The protein below binds the small molecule below.
Small molecule (SMILES): O=C1NC(=O)c2c1c(-c1ccccc1)cc1[nH]c3ccc(O)cc3c21

Sequence of chain 1.E:
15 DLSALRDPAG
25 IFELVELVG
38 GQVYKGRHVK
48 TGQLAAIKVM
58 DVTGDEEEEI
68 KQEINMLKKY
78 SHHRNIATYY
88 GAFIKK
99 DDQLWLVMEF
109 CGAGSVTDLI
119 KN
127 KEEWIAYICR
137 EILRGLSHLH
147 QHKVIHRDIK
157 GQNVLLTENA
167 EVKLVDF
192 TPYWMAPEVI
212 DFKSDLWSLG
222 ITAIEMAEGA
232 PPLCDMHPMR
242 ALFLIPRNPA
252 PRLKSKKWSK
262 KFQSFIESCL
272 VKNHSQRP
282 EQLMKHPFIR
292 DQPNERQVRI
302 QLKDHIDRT

Binding-site contacts:
Ligand atom N1 contacts residue ALA53 of chain 1.E at 3.4 Å.
Ligand atom C3 contacts residue LEU161 of chain 1.E at 4.1 Å (hydrophobic).
Ligand atom N1 contacts residue GLU107 of chain 1.E at 2.7 Å (salt-bridge).
Ligand atom C14 contacts residue LEU161 of chain 1.E at 4.1 Å (hydrophobic).
Ligand atom O1 contacts residue PHE108 of chain 1.E at 3.8 Å.
Ligand atom C9 contacts residue ASP172 of chain 1.E at 3.8 Å.
Ligand atom O2 contacts residue ALA84 of chain 1.E at 3.8 Å.
Ligand atom C11 contacts residue LYS55 of chain 1.E at 3.9 Å.
Ligand atom C5 contacts residue GLU107 of chain 1.E at 3.5 Å.
Ligand atom C19 contacts residue CYS109 of chain 1.E at 3.3 Å (hydrophobic).
Ligand atom C14 contacts residue VAL40 of chain 1.E at 4.1 Å (hydrophobic).
Ligand atom C20 contacts residue VAL32 of chain 1.E at 3.9 Å (hydrophobic).
Ligand atom C5 contacts residue ALA53 of chain 1.E at 3.4 Å (hydrophobic).
Ligand atom C1 contacts residue VAL40 of chain 1.E at 4.1 Å (hydrophobic).
Ligand atom O2 contacts residue VAL171 of chain 1.E at 3.6 Å.
Ligand atom C3 contacts residue VAL171 of chain 1.E at 3.7 Å (hydrophobic).
Ligand atom C6 contacts residue VAL171 of chain 1.E at 3.6 Å (hydrophobic).
Ligand atom O3 contacts residue GLY112 of chain 1.E at 3.6 Å.
Ligand atom O1 contacts residue LEU161 of chain 1.E at 3.7 Å.
Ligand atom C17 contacts residue LEU161 of chain 1.E at 3.9 Å (hydrophobic).
Ligand atom O2 contacts residue MET106 of chain 1.E at 3.3 Å.
Ligand atom C18 contacts residue VAL32 of chain 1.E at 3.6 Å (hydrophobic).
Ligand atom C8 contacts residue ASP172 of chain 1.E at 3.9 Å.
Ligand atom C6 contacts residue ALA53 of chain 1.E at 3.8 Å (hydrophobic).
Ligand atom C6 contacts residue GLU107 of chain 1.E at 3.9 Å.
Ligand atom C15 contacts residue LEU161 of chain 1.E at 3.6 Å (hydrophobic).
Ligand atom O1 contacts residue ALA53 of chain 1.E at 3.6 Å.
Ligand atom O1 contacts residue GLU107 of chain 1.E at 3.3 Å (salt-bridge).
Ligand atom C16 contacts residue VAL32 of chain 1.E at 4.0 Å (hydrophobic).
Ligand atom N1 contacts residue ALA84 of chain 1.E at 4.0 Å.
Ligand atom C17 contacts residue CYS109 of chain 1.E at 3.3 Å (hydrophobic).
Ligand atom C6 contacts residue MET106 of chain 1.E at 4.0 Å (hydrophobic).
Ligand atom C13 contacts residue LEU161 of chain 1.E at 3.4 Å (hydrophobic).
Ligand atom O3 contacts residue CYS109 of chain 1.E at 2.6 Å (h-bond).
Ligand atom N1 contacts residue VAL171 of chain 1.E at 4.0 Å.
Ligand atom C8 contacts residue VAL171 of chain 1.E at 4.1 Å (hydrophobic).
Ligand atom C5 contacts residue LEU161 of chain 1.E at 3.5 Å (hydrophobic).
Ligand atom O1 contacts residue CYS109 of chain 1.E at 3.1 Å (h-bond).
Ligand atom C4 contacts residue LEU161 of chain 1.E at 3.4 Å (hydrophobic).
Ligand atom C4 contacts residue ALA53 of chain 1.E at 3.8 Å (hydrophobic).